The small molecule below binds the protein below.
Small molecule (SMILES): CC(=O)N[C@@H]1[C@@H](O)[C@H](O)[C@@H](CO)O[C@H]1O

Binding-site contacts:
Ligand atom C5 contacts residue ASN11 of chain 1.C at 3.6 Å.
Ligand atom C2 contacts residue ASN11 of chain 1.C at 2.5 Å.
Ligand atom N2 contacts residue ASN11 of chain 1.C at 3.2 Å (h-bond).
Ligand atom C3 contacts residue ASN11 of chain 1.C at 3.7 Å.
Ligand atom C4 contacts residue ASN11 of chain 1.C at 4.2 Å.
Ligand atom O3 contacts residue ASN11 of chain 1.C at 4.1 Å.
Ligand atom O6 contacts residue LEU109 of chain 1.C at 3.4 Å.
Ligand atom O5 contacts residue ASN11 of chain 1.C at 2.4 Å (h-bond).
Ligand atom C1 contacts residue ASN11 of chain 1.C at 1.4 Å.
Ligand atom C7 contacts residue ASN11 of chain 1.C at 4.2 Å.
Ligand atom C6 contacts residue LEU109 of chain 1.C at 3.8 Å (hydrophobic).

Sequence of chain 1.C:
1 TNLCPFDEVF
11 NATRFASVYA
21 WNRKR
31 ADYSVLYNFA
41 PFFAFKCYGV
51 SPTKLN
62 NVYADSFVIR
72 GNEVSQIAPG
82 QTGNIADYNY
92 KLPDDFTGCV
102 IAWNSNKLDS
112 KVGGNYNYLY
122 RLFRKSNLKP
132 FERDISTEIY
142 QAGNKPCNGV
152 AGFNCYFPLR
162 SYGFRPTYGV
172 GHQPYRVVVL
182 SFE